Sequence of chain 1.D:
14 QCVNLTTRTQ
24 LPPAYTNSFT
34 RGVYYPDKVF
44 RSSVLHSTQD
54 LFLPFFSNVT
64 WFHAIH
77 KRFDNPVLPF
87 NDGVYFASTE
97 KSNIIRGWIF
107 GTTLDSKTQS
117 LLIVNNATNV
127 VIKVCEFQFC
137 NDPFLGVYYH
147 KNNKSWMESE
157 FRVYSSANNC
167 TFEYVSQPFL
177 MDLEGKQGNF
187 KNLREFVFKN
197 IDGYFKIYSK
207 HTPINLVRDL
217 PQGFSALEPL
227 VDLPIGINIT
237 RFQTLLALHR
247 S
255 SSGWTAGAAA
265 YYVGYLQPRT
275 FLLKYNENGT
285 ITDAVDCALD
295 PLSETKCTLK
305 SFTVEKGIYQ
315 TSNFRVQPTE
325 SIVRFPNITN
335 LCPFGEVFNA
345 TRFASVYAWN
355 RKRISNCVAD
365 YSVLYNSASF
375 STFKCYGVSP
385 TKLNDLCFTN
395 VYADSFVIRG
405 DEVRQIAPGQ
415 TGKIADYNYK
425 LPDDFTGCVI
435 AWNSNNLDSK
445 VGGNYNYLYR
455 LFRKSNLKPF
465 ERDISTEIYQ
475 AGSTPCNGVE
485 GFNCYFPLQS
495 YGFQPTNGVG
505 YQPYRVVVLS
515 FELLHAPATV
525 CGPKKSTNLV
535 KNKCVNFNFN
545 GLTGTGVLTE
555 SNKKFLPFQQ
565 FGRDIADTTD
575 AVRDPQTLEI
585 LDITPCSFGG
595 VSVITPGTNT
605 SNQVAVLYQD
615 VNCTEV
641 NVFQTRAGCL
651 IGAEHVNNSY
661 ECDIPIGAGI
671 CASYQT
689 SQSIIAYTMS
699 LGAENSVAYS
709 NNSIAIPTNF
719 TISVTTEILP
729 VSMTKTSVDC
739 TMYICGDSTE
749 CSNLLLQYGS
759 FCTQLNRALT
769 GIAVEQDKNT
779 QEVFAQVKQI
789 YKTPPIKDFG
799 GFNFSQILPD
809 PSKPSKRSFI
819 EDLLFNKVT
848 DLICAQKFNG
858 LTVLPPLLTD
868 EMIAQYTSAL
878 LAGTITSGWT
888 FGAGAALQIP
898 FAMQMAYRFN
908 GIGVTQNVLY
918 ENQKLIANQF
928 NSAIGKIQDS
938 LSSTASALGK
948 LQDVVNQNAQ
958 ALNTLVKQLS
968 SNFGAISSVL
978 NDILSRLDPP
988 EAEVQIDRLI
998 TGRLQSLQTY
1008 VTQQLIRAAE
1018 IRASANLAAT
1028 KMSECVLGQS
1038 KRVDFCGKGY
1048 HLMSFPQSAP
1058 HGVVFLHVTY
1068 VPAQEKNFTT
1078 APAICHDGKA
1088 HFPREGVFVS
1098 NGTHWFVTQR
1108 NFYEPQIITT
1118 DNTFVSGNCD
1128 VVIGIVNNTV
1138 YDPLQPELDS

Binding-site contacts:
Ligand atom N2 contacts residue ASN1098 of chain 1.D at 2.6 Å (h-bond).
Ligand atom O5 contacts residue PHE1103 of chain 1.D at 3.7 Å.
Ligand atom O7 contacts residue THR1100 of chain 1.D at 3.2 Å.
Ligand atom O5 contacts residue THR1100 of chain 1.D at 2.1 Å (h-bond).
Ligand atom C5 contacts residue PHE1103 of chain 1.D at 4.2 Å (hydrophobic).
Ligand atom C4 contacts residue THR1100 of chain 1.D at 4.0 Å.
Ligand atom C8 contacts residue THR1100 of chain 1.D at 4.1 Å.
Ligand atom C6 contacts residue PHE1103 of chain 1.D at 3.4 Å (hydrophobic).
Ligand atom C1 contacts residue THR1100 of chain 1.D at 1.6 Å.
Ligand atom N2 contacts residue THR1100 of chain 1.D at 3.7 Å.
Ligand atom O5 contacts residue ASN1098 of chain 1.D at 2.5 Å (h-bond).
Ligand atom O5 contacts residue HIS1101 of chain 1.D at 4.3 Å.
Ligand atom C3 contacts residue ASN1098 of chain 1.D at 3.7 Å.
Ligand atom C5 contacts residue ASN1098 of chain 1.D at 3.7 Å.
Ligand atom C7 contacts residue ASN1098 of chain 1.D at 3.6 Å.
Ligand atom C1 contacts residue HIS1101 of chain 1.D at 4.2 Å.
Ligand atom C1 contacts residue ASN1098 of chain 1.D at 1.5 Å.
Ligand atom O6 contacts residue PHE1103 of chain 1.D at 2.9 Å.
Ligand atom C6 contacts residue THR1100 of chain 1.D at 4.0 Å.
Ligand atom C2 contacts residue ASN1098 of chain 1.D at 2.3 Å.
Ligand atom C5 contacts residue THR1100 of chain 1.D at 2.9 Å.
Ligand atom C2 contacts residue THR1100 of chain 1.D at 3.1 Å.
Ligand atom O7 contacts residue GLY1099 of chain 1.D at 4.3 Å.
Ligand atom C7 contacts residue THR1100 of chain 1.D at 3.4 Å.
Ligand atom C3 contacts residue THR1100 of chain 1.D at 3.5 Å.
Ligand atom O7 contacts residue ASN1098 of chain 1.D at 3.5 Å (h-bond).
Ligand atom C4 contacts residue ASN1098 of chain 1.D at 4.2 Å.

A protein and the small-molecule ligand that binds it are described below.
Small molecule (SMILES): CC(=O)N[C@H]1[C@H](O[C@H]2[C@H](O)[C@@H](NC(C)=O)CO[C@@H]2CO)O[C@H](CO)[C@@H](O)[C@@H]1O